The small molecule below binds the protein below.
Small molecule (SMILES): CC(=O)N[C@H]1[C@H](O[C@H]2[C@H](O)[C@@H](NC(C)=O)CO[C@@H]2CO[C@@H]2O[C@@H](C)[C@@H](O)[C@@H](O)[C@@H]2O)O[C@H](CO)[C@@H](O)[C@@H]1O

Sequence of chain 1.E:
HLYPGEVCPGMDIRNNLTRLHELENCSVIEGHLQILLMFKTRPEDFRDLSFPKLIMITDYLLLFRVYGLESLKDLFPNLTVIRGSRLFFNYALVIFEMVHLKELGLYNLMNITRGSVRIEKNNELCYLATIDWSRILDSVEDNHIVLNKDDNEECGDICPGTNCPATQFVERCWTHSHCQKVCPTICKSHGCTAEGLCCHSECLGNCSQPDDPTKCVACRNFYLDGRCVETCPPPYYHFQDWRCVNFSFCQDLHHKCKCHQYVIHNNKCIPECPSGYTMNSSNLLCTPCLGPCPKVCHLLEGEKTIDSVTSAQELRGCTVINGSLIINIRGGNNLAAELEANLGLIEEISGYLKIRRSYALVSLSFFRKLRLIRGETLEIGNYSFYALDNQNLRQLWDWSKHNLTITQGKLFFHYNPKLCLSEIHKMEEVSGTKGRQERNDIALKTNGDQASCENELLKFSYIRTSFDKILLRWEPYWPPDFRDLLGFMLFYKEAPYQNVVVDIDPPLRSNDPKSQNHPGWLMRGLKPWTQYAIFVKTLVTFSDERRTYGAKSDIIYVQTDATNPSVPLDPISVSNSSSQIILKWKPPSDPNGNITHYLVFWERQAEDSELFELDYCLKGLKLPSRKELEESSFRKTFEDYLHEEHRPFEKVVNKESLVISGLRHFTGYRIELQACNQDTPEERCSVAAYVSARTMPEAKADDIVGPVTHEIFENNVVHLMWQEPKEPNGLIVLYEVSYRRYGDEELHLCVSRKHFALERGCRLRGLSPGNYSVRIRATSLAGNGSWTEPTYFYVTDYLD

Binding-site contacts:
Ligand atom C7 contacts residue ASP54 of chain 1.A at 4.4 Å.
Ligand atom C5 contacts residue ASN255 of chain 1.E at 3.7 Å.
Ligand atom N2 contacts residue ASN255 of chain 1.E at 3.0 Å (h-bond).
Ligand atom C1 contacts residue ASN255 of chain 1.E at 1.4 Å.
Ligand atom C8 contacts residue ASN56 of chain 1.A at 4.0 Å.
Ligand atom C7 contacts residue ASN255 of chain 1.E at 3.2 Å.
Ligand atom O5 contacts residue PHE258 of chain 1.E at 4.4 Å.
Ligand atom O7 contacts residue ASP54 of chain 1.A at 3.2 Å (salt-bridge).
Ligand atom O3 contacts residue ASP234 of chain 1.E at 4.4 Å.
Ligand atom O7 contacts residue ASN255 of chain 1.E at 3.1 Å (h-bond).
Ligand atom C2 contacts residue ASN255 of chain 1.E at 2.5 Å.
Ligand atom C3 contacts residue ASN255 of chain 1.E at 3.8 Å.
Ligand atom C5 contacts residue PHE258 of chain 1.E at 4.4 Å (hydrophobic).
Ligand atom C4 contacts residue ASN255 of chain 1.E at 4.2 Å.
Ligand atom O5 contacts residue ASN255 of chain 1.E at 2.3 Å (h-bond).
Ligand atom C6 contacts residue ARG252 of chain 1.E at 3.2 Å.
Ligand atom C8 contacts residue ASN255 of chain 1.E at 4.5 Å.
Ligand atom C7 contacts residue ASN56 of chain 1.A at 3.7 Å.
Ligand atom C1 contacts residue SER257 of chain 1.E at 3.9 Å.
Ligand atom C6 contacts residue PHE258 of chain 1.E at 3.6 Å (hydrophobic).
Ligand atom O6 contacts residue ASP54 of chain 1.A at 4.5 Å.
Ligand atom O7 contacts residue ASN56 of chain 1.A at 2.8 Å (h-bond).

Sequence of chain 1.A:
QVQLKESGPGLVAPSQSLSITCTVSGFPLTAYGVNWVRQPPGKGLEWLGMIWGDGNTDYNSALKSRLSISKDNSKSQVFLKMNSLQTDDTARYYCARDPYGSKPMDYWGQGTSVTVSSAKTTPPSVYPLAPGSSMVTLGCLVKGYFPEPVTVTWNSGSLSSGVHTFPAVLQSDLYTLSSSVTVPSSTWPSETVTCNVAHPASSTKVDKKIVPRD